Sequence of chain 2.A:
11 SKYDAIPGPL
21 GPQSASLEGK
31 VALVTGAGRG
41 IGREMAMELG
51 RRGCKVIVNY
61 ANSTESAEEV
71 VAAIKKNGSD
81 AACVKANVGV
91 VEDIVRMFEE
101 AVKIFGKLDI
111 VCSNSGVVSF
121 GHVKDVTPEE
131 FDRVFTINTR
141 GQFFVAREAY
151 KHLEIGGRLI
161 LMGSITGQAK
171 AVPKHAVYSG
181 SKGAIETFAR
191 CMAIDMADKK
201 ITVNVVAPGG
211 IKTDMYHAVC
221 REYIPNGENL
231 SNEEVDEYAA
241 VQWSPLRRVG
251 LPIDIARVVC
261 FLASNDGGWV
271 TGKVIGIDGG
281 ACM

Binding-site contacts:
Ligand atom C9 contacts residue TYR223 of chain 2.A at 3.4 Å (hydrophobic).
Ligand atom C2 contacts residue TYR223 of chain 2.A at 3.4 Å (hydrophobic).
Ligand atom C3 contacts residue TRP243 of chain 2.A at 3.9 Å (hydrophobic).
Ligand atom C1 contacts residue TYR223 of chain 2.A at 3.5 Å (hydrophobic).
Ligand atom O1 contacts residue SER164 of chain 2.A at 2.8 Å (h-bond).
Ligand atom N contacts residue TYR216 of chain 2.A at 3.6 Å.
Ligand atom C5 contacts residue TYR223 of chain 2.A at 3.8 Å (hydrophobic).
Ligand atom C3 contacts residue TYR223 of chain 2.A at 3.9 Å (hydrophobic).
Ligand atom C2 contacts residue NDP1 of chain 2.C at 4.0 Å.
Ligand atom C7 contacts residue TYR223 of chain 2.A at 3.4 Å (hydrophobic).
Ligand atom C1 contacts residue NDP1 of chain 2.C at 3.5 Å.
Ligand atom ON1 contacts residue TYR216 of chain 2.A at 3.2 Å.
Ligand atom C2 contacts residue GLY210 of chain 2.A at 4.0 Å.
Ligand atom C9 contacts residue NDP1 of chain 2.C at 3.7 Å.
Ligand atom C8 contacts residue SER164 of chain 2.A at 3.9 Å.
Ligand atom C4 contacts residue TYR223 of chain 2.A at 3.9 Å (hydrophobic).
Ligand atom C3 contacts residue GLY210 of chain 2.A at 3.5 Å.
Ligand atom C8 contacts residue TYR223 of chain 2.A at 3.2 Å (hydrophobic).
Ligand atom C8 contacts residue TYR178 of chain 2.A at 3.6 Å (hydrophobic).
Ligand atom ON1 contacts residue CYS220 of chain 2.A at 3.4 Å.
Ligand atom C7 contacts residue NDP1 of chain 2.C at 3.5 Å.
Ligand atom C4 contacts residue GLY210 of chain 2.A at 3.6 Å.
Ligand atom O1 contacts residue TYR178 of chain 2.A at 2.9 Å (h-bond).
Ligand atom O1 contacts residue NDP1 of chain 2.C at 3.4 Å.
Ligand atom C6 contacts residue TYR223 of chain 2.A at 3.3 Å (hydrophobic).
Ligand atom C9 contacts residue TYR178 of chain 2.A at 3.6 Å (hydrophobic).
Ligand atom ON2 contacts residue CYS220 of chain 2.A at 3.8 Å.
Ligand atom C4 contacts residue MET283 of chain 2.A at 3.4 Å (hydrophobic).
Ligand atom ON1 contacts residue TRP243 of chain 2.A at 3.9 Å.
Ligand atom ON2 contacts residue TYR216 of chain 2.A at 3.3 Å.
Ligand atom C5 contacts residue MET283 of chain 2.A at 4.0 Å (hydrophobic).
Ligand atom O1 contacts residue TYR223 of chain 2.A at 3.8 Å.
Ligand atom ON2 contacts residue TYR223 of chain 2.A at 3.8 Å.
Ligand atom N contacts residue TYR223 of chain 2.A at 3.6 Å.
Ligand atom ON1 contacts residue TYR223 of chain 2.A at 3.8 Å.
Ligand atom C5 contacts residue ILE165 of chain 2.A at 3.8 Å (hydrophobic).
Ligand atom N contacts residue CYS220 of chain 2.A at 3.9 Å.
Ligand atom C9 contacts residue MET215 of chain 2.A at 3.7 Å (hydrophobic).
Ligand atom C8 contacts residue NDP1 of chain 2.C at 3.4 Å.
Ligand atom C6 contacts residue NDP1 of chain 2.C at 3.9 Å.

This protein binds this small molecule.
Small molecule (SMILES): O=C1C=Cc2c1cccc2[N+](=O)[O-]